Sequence of chain 1.A:
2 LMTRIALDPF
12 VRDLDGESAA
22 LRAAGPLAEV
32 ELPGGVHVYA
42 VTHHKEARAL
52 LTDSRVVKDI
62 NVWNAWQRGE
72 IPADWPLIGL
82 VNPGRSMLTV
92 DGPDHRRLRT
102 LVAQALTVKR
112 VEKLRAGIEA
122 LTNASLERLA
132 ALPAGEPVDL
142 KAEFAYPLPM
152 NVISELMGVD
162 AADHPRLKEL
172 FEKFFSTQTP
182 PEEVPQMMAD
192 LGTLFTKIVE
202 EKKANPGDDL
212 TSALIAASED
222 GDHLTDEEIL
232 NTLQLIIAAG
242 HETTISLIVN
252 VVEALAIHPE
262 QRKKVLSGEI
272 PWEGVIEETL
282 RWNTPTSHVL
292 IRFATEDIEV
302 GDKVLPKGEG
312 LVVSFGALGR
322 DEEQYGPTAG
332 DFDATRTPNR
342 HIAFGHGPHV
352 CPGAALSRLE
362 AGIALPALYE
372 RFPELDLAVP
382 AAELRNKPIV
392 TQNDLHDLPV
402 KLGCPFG

The protein below binds the small molecule below.
Small molecule (SMILES): C[C@]12CC[C@H]3[C@@H](CCC4=CC(=O)CC[C@@]43C)[C@@H]1CC[C@@H]2O

Binding-site contacts:
Ligand atom C4 contacts residue GLN393 of chain 1.A at 4.1 Å.
Ligand atom C13 contacts residue ALA239 of chain 1.A at 4.5 Å (hydrophobic).
Ligand atom C2 contacts residue HEM1 of chain 1.B at 3.6 Å.
Ligand atom C8 contacts residue LEU81 of chain 1.A at 4.3 Å (hydrophobic).
Ligand atom C7 contacts residue PHE176 of chain 1.A at 4.0 Å (hydrophobic).
Ligand atom C4 contacts residue THR244 of chain 1.A at 3.9 Å.
Ligand atom C3 contacts residue HEM1 of chain 1.B at 4.0 Å.
Ligand atom C12 contacts residue LEU89 of chain 1.A at 3.7 Å (hydrophobic).
Ligand atom C12 contacts residue LEU236 of chain 1.A at 3.5 Å (hydrophobic).
Ligand atom C17 contacts residue LEU236 of chain 1.A at 4.3 Å (hydrophobic).
Ligand atom C18 contacts residue GLY80 of chain 1.A at 4.3 Å.
Ligand atom O3 contacts residue HEM1 of chain 1.B at 3.2 Å.
Ligand atom C3 contacts residue THR244 of chain 1.A at 4.1 Å.
Ligand atom C11 contacts residue LEU236 of chain 1.A at 3.8 Å (hydrophobic).
Ligand atom O17 contacts residue LEU236 of chain 1.A at 4.2 Å.
Ligand atom C18 contacts residue LEU81 of chain 1.A at 4.3 Å (hydrophobic).
Ligand atom C18 contacts residue PRO84 of chain 1.A at 4.2 Å (hydrophobic).
Ligand atom O3 contacts residue THR287 of chain 1.A at 2.9 Å (h-bond).
Ligand atom C3 contacts residue THR287 of chain 1.A at 3.6 Å.
Ligand atom C16 contacts residue PHE175 of chain 1.A at 3.8 Å (hydrophobic).
Ligand atom C15 contacts residue PHE175 of chain 1.A at 3.5 Å (hydrophobic).
Ligand atom O17 contacts residue PRO84 of chain 1.A at 4.1 Å.
Ligand atom C1 contacts residue HEM1 of chain 1.B at 4.5 Å.
Ligand atom O17 contacts residue GLN235 of chain 1.A at 4.3 Å.
Ligand atom C17 contacts residue GLN235 of chain 1.A at 4.4 Å.
Ligand atom C4 contacts residue THR287 of chain 1.A at 3.6 Å.
Ligand atom C17 contacts residue ALA239 of chain 1.A at 3.9 Å (hydrophobic).
Ligand atom C6 contacts residue PHE176 of chain 1.A at 4.5 Å (hydrophobic).
Ligand atom C18 contacts residue LEU89 of chain 1.A at 4.0 Å (hydrophobic).
Ligand atom C15 contacts residue ALA239 of chain 1.A at 3.9 Å (hydrophobic).
Ligand atom C11 contacts residue LEU89 of chain 1.A at 3.5 Å (hydrophobic).
Ligand atom C6 contacts residue GLN393 of chain 1.A at 4.1 Å.
Ligand atom C15 contacts residue LEU81 of chain 1.A at 4.0 Å (hydrophobic).
Ligand atom C9 contacts residue ALA240 of chain 1.A at 4.2 Å (hydrophobic).
Ligand atom C16 contacts residue ALA239 of chain 1.A at 3.7 Å (hydrophobic).
Ligand atom O3 contacts residue THR244 of chain 1.A at 3.7 Å.
Ligand atom C14 contacts residue ALA239 of chain 1.A at 3.8 Å (hydrophobic).
Ligand atom C1 contacts residue ALA240 of chain 1.A at 3.8 Å (hydrophobic).